Binding-site contacts:
Ligand atom C8 contacts residue THR21 of chain 1.A at 3.8 Å.
Ligand atom C1 contacts residue TRP22 of chain 1.A at 4.0 Å (hydrophobic).
Ligand atom C1 contacts residue ASN19 of chain 1.A at 1.4 Å.
Ligand atom N2 contacts residue ASN19 of chain 1.A at 3.0 Å (h-bond).
Ligand atom C1 contacts residue THR18 of chain 1.A at 3.5 Å.
Ligand atom O5 contacts residue ASN19 of chain 1.A at 2.3 Å (h-bond).
Ligand atom O5 contacts residue THR18 of chain 1.A at 3.0 Å (h-bond).
Ligand atom C3 contacts residue ASN19 of chain 1.A at 3.8 Å.
Ligand atom C5 contacts residue ASN19 of chain 1.A at 3.6 Å.
Ligand atom C6 contacts residue THR18 of chain 1.A at 4.1 Å.
Ligand atom C5 contacts residue THR18 of chain 1.A at 3.9 Å.
Ligand atom C2 contacts residue ASN19 of chain 1.A at 2.5 Å.
Ligand atom C8 contacts residue ASN19 of chain 1.A at 4.4 Å.
Ligand atom C7 contacts residue THR21 of chain 1.A at 4.5 Å.
Ligand atom C4 contacts residue ASN19 of chain 1.A at 4.2 Å.
Ligand atom C7 contacts residue ASN19 of chain 1.A at 4.1 Å.
Ligand atom N2 contacts residue THR21 of chain 1.A at 4.1 Å.

Sequence of chain 1.A:
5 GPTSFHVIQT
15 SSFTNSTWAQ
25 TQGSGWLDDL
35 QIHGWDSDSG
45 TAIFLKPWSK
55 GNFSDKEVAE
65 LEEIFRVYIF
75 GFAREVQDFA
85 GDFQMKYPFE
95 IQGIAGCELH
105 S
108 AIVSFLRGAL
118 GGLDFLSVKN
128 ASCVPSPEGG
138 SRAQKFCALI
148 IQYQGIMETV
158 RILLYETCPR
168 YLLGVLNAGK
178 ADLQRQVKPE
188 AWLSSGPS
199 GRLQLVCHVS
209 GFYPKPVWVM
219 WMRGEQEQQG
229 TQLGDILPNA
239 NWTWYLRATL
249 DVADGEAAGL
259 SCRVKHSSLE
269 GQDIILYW

The small molecule below binds the protein below.
Small molecule (SMILES): CC(=O)N[C@@H]1[C@@H](O)[C@H](O)[C@@H](CO)O[C@H]1O